Sequence of chain 1.D:
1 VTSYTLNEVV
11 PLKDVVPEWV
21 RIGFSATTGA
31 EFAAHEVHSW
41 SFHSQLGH

Binding-site contacts:
Ligand atom C6 contacts residue PHE123 of chain 1.B at 3.8 Å (hydrophobic).
Ligand atom C4 contacts residue PHE123 of chain 1.B at 4.1 Å (hydrophobic).
Ligand atom O5 contacts residue ALA30 of chain 1.D at 3.4 Å.
Ligand atom O5 contacts residue GLY29 of chain 1.D at 3.9 Å.
Ligand atom C5 contacts residue ALA30 of chain 1.D at 4.2 Å (hydrophobic).
Ligand atom C3 contacts residue GLY99 of chain 1.B at 3.9 Å.
Ligand atom O3 contacts residue ASN125 of chain 1.B at 4.2 Å.
Ligand atom C1 contacts residue ALA30 of chain 1.D at 3.6 Å (hydrophobic).
Ligand atom O6 contacts residue ALA80 of chain 1.B at 3.4 Å.
Ligand atom C6 contacts residue ASP81 of chain 1.B at 3.4 Å.
Ligand atom O6 contacts residue GLU31 of chain 1.D at 3.7 Å.
Ligand atom O5 contacts residue GLU31 of chain 1.D at 4.2 Å.
Ligand atom O6 contacts residue ALA30 of chain 1.D at 3.0 Å (h-bond).
Ligand atom C6 contacts residue ALA30 of chain 1.D at 3.9 Å (hydrophobic).
Ligand atom C5 contacts residue PHE123 of chain 1.B at 3.9 Å (hydrophobic).
Ligand atom C6 contacts residue PHE123 of chain 1.B at 3.6 Å (hydrophobic).
Ligand atom C5 contacts residue ASP81 of chain 1.B at 4.0 Å.
Ligand atom C6 contacts residue GLU31 of chain 1.D at 3.8 Å.
Ligand atom O4 contacts residue ASN125 of chain 1.B at 2.8 Å (h-bond).
Ligand atom C4 contacts residue GLY98 of chain 1.B at 4.2 Å.
Ligand atom C5 contacts residue ALA30 of chain 1.D at 3.9 Å (hydrophobic).
Ligand atom O3 contacts residue GLY98 of chain 1.B at 3.5 Å.
Ligand atom O4 contacts residue GLY98 of chain 1.B at 4.0 Å.
Ligand atom O6 contacts residue GLY29 of chain 1.D at 3.2 Å.
Ligand atom C4 contacts residue ASP81 of chain 1.B at 3.3 Å.
Ligand atom O5 contacts residue ALA30 of chain 1.D at 2.8 Å (h-bond).
Ligand atom O6 contacts residue GLU31 of chain 1.D at 3.0 Å (salt-bridge).
Ligand atom O4 contacts residue ASP81 of chain 1.B at 2.6 Å (salt-bridge).
Ligand atom O4 contacts residue PHE123 of chain 1.B at 4.2 Å.
Ligand atom C3 contacts residue ASN125 of chain 1.B at 4.2 Å.
Ligand atom O6 contacts residue ASP81 of chain 1.B at 2.9 Å (salt-bridge).
Ligand atom O3 contacts residue GLY99 of chain 1.B at 2.8 Å (h-bond).
Ligand atom O4 contacts residue PHE123 of chain 1.B at 3.7 Å.
Ligand atom O6 contacts residue ALA30 of chain 1.D at 3.4 Å.
Ligand atom C6 contacts residue GLU31 of chain 1.D at 4.0 Å.
Ligand atom C6 contacts residue ALA80 of chain 1.B at 3.6 Å (hydrophobic).
Ligand atom C6 contacts residue ALA30 of chain 1.D at 3.9 Å (hydrophobic).
Ligand atom C4 contacts residue ASN125 of chain 1.B at 4.0 Å.
Ligand atom O4 contacts residue GLY99 of chain 1.B at 3.2 Å (h-bond).
Ligand atom C4 contacts residue GLY99 of chain 1.B at 3.7 Å.

Sequence of chain 1.B:
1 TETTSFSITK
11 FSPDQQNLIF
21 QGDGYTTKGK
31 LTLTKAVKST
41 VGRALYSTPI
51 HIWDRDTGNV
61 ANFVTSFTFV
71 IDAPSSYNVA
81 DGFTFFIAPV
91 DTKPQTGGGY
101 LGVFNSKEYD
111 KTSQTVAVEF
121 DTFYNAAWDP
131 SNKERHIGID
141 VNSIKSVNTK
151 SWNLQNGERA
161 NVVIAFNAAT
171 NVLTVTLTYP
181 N

This protein binds this small molecule.
Small molecule (SMILES): OC[C@H]1O[C@@](CO)(O[C@H]2O[C@H](CO)[C@@H](O)[C@H](O)[C@H]2O)[C@@H](O)[C@@H]1O